Binding-site contacts:
Ligand atom C2 contacts residue ASN568 of chain 1.B at 2.4 Å.
Ligand atom C7 contacts residue ASN568 of chain 1.B at 3.6 Å.
Ligand atom C6 contacts residue GLU590 of chain 1.B at 3.3 Å.
Ligand atom C3 contacts residue GLN456 of chain 1.B at 3.5 Å.
Ligand atom C8 contacts residue ASP538 of chain 1.B at 3.9 Å.
Ligand atom C4 contacts residue ASN568 of chain 1.B at 4.2 Å.
Ligand atom C2 contacts residue ASP538 of chain 1.B at 3.7 Å.
Ligand atom N2 contacts residue ASP538 of chain 1.B at 2.9 Å (salt-bridge).
Ligand atom O5 contacts residue ASN568 of chain 1.B at 2.3 Å (h-bond).
Ligand atom C7 contacts residue GLN456 of chain 1.B at 4.1 Å.
Ligand atom C7 contacts residue TYR512 of chain 1.B at 3.7 Å (hydrophobic).
Ligand atom C1 contacts residue ASP538 of chain 1.B at 3.7 Å.
Ligand atom O7 contacts residue TYR512 of chain 1.B at 2.7 Å (h-bond).
Ligand atom C3 contacts residue ASP538 of chain 1.B at 3.8 Å.
Ligand atom C5 contacts residue GLN456 of chain 1.B at 4.2 Å.
Ligand atom O6 contacts residue GLU590 of chain 1.B at 2.9 Å (salt-bridge).
Ligand atom C6 contacts residue VAL592 of chain 1.B at 3.9 Å (hydrophobic).
Ligand atom O5 contacts residue VAL592 of chain 1.B at 3.6 Å.
Ligand atom O6 contacts residue VAL592 of chain 1.B at 3.4 Å.
Ligand atom O3 contacts residue GLN456 of chain 1.B at 2.9 Å (h-bond).
Ligand atom C8 contacts residue VAL536 of chain 1.B at 4.0 Å (hydrophobic).
Ligand atom C5 contacts residue ASN568 of chain 1.B at 3.6 Å.
Ligand atom O7 contacts residue GLN456 of chain 1.B at 3.4 Å.
Ligand atom C8 contacts residue TYR512 of chain 1.B at 4.1 Å (hydrophobic).
Ligand atom C4 contacts residue GLN456 of chain 1.B at 3.6 Å.
Ligand atom O6 contacts residue ARG621 of chain 1.B at 3.9 Å.
Ligand atom C1 contacts residue ASN568 of chain 1.B at 1.4 Å.
Ligand atom C2 contacts residue GLN456 of chain 1.B at 3.7 Å.
Ligand atom C8 contacts residue THR516 of chain 1.B at 4.0 Å.
Ligand atom C7 contacts residue SER540 of chain 1.B at 3.8 Å.
Ligand atom C8 contacts residue SER540 of chain 1.B at 3.7 Å.
Ligand atom C6 contacts residue GLN456 of chain 1.B at 4.2 Å.
Ligand atom O7 contacts residue ASN568 of chain 1.B at 3.9 Å.
Ligand atom C3 contacts residue ASN568 of chain 1.B at 3.8 Å.
Ligand atom N2 contacts residue SER540 of chain 1.B at 3.8 Å.
Ligand atom N2 contacts residue ASN568 of chain 1.B at 2.9 Å (h-bond).
Ligand atom O5 contacts residue GLN456 of chain 1.B at 3.7 Å.
Ligand atom C8 contacts residue VAL566 of chain 1.B at 4.0 Å (hydrophobic).
Ligand atom C7 contacts residue ASP538 of chain 1.B at 3.9 Å.
Ligand atom C6 contacts residue VAL566 of chain 1.B at 3.9 Å (hydrophobic).

Sequence of chain 1.B:
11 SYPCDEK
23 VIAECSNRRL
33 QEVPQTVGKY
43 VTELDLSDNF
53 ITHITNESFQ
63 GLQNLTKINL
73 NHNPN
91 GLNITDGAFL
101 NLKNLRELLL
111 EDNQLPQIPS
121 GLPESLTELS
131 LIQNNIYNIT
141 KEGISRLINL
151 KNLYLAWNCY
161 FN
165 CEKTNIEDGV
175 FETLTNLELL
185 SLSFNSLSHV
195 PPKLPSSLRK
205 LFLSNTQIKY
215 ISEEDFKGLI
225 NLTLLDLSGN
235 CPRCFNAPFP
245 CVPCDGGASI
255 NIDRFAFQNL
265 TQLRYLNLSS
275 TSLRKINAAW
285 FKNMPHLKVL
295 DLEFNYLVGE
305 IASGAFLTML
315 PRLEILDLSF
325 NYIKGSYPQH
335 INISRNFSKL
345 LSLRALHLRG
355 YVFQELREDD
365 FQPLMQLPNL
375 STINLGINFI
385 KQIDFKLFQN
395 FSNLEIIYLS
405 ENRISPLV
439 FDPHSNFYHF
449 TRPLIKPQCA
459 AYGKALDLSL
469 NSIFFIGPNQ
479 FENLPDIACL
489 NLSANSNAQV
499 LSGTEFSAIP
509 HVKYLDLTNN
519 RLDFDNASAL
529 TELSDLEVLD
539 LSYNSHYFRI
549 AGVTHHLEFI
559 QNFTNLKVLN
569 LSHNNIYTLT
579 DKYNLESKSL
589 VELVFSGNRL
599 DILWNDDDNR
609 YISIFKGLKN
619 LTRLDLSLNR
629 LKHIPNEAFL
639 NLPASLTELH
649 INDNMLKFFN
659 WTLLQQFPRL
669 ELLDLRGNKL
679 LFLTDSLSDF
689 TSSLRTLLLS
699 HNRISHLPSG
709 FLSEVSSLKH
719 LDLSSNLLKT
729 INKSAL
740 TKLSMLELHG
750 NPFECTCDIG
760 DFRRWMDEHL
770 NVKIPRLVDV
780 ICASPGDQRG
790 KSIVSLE

A protein and the small-molecule ligand that binds it are described below.
Small molecule (SMILES): CC(=O)N[C@H]1[C@H](O[C@H]2[C@H](O)[C@@H](NC(C)=O)CO[C@@H]2CO)O[C@H](CO)[C@@H](O[C@@H]2O[C@H](CO[C@H]3O[C@H](CO)[C@@H](O)[C@H](O[C@H]4O[C@H](CO)[C@@H](O)[C@H](O)[C@@H]4O)[C@@H]3O)[C@@H](O)[C@H](O)[C@@H]2O)[C@@H]1O